Sequence of chain 1.G:
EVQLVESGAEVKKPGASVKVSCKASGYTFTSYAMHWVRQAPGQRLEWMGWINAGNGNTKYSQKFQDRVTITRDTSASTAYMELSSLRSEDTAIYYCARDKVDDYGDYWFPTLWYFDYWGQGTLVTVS

Binding-site contacts:
Ligand atom N2 contacts residue ASN67 of chain 1.D at 3.0 Å (h-bond).
Ligand atom C2 contacts residue ASN67 of chain 1.D at 2.5 Å.
Ligand atom O7 contacts residue GLN64 of chain 1.G at 4.3 Å.
Ligand atom O4 contacts residue ASP68 of chain 1.G at 3.4 Å.
Ligand atom N2 contacts residue GLN67 of chain 1.G at 4.4 Å.
Ligand atom C6 contacts residue GLN67 of chain 1.G at 4.4 Å.
Ligand atom C5 contacts residue GLN67 of chain 1.G at 4.3 Å.
Ligand atom C1 contacts residue GLN67 of chain 1.G at 3.9 Å.
Ligand atom C6 contacts residue ASP68 of chain 1.G at 3.4 Å.
Ligand atom O3 contacts residue GLN67 of chain 1.G at 3.9 Å.
Ligand atom C5 contacts residue ASP68 of chain 1.G at 4.4 Å.
Ligand atom C5 contacts residue ASN67 of chain 1.D at 3.6 Å.
Ligand atom O6 contacts residue ASP68 of chain 1.G at 4.1 Å.
Ligand atom O5 contacts residue GLN67 of chain 1.G at 3.6 Å.
Ligand atom C4 contacts residue ASN67 of chain 1.D at 4.2 Å.
Ligand atom C4 contacts residue ASP68 of chain 1.G at 4.3 Å.
Ligand atom O5 contacts residue ASN67 of chain 1.D at 2.3 Å (h-bond).
Ligand atom C7 contacts residue ASN67 of chain 1.D at 3.5 Å.
Ligand atom C3 contacts residue ASN67 of chain 1.D at 3.8 Å.
Ligand atom O7 contacts residue GLN67 of chain 1.G at 3.8 Å.
Ligand atom C3 contacts residue GLN67 of chain 1.G at 3.9 Å.
Ligand atom O7 contacts residue ASN67 of chain 1.D at 3.5 Å (h-bond).
Ligand atom C4 contacts residue GLN67 of chain 1.G at 3.7 Å.
Ligand atom C2 contacts residue GLN67 of chain 1.G at 3.5 Å.
Ligand atom C1 contacts residue ASN67 of chain 1.D at 1.4 Å.
Ligand atom C7 contacts residue GLN67 of chain 1.G at 4.5 Å.

Sequence of chain 1.D:
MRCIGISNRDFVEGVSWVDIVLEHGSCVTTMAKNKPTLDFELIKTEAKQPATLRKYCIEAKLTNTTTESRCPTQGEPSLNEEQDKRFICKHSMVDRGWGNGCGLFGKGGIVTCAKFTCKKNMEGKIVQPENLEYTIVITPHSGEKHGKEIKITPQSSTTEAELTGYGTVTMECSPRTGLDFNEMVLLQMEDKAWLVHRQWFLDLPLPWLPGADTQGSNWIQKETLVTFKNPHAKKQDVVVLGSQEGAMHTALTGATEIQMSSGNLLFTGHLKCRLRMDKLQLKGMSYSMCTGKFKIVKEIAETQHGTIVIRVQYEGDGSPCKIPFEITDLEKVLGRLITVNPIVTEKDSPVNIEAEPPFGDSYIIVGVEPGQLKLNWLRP

The small molecule below binds the protein below.
Small molecule (SMILES): CC(=O)N[C@@H]1[C@@H](O)[C@H](O)[C@@H](CO)O[C@H]1O